Binding-site contacts:
Ligand atom C5 contacts residue ASN1869 of chain 1.B at 3.7 Å.
Ligand atom C1 contacts residue ASN1869 of chain 1.B at 1.4 Å.
Ligand atom N2 contacts residue ASN1869 of chain 1.B at 2.9 Å (h-bond).
Ligand atom C2 contacts residue ASN1869 of chain 1.B at 2.4 Å.
Ligand atom C7 contacts residue ASN1869 of chain 1.B at 3.2 Å.
Ligand atom C4 contacts residue ASN1869 of chain 1.B at 4.2 Å.
Ligand atom C3 contacts residue ASN1869 of chain 1.B at 3.8 Å.
Ligand atom O7 contacts residue ASN1869 of chain 1.B at 3.2 Å (h-bond).
Ligand atom O5 contacts residue ASN1869 of chain 1.B at 2.4 Å (h-bond).
Ligand atom C8 contacts residue ASN1869 of chain 1.B at 4.4 Å.

Sequence of chain 1.B:
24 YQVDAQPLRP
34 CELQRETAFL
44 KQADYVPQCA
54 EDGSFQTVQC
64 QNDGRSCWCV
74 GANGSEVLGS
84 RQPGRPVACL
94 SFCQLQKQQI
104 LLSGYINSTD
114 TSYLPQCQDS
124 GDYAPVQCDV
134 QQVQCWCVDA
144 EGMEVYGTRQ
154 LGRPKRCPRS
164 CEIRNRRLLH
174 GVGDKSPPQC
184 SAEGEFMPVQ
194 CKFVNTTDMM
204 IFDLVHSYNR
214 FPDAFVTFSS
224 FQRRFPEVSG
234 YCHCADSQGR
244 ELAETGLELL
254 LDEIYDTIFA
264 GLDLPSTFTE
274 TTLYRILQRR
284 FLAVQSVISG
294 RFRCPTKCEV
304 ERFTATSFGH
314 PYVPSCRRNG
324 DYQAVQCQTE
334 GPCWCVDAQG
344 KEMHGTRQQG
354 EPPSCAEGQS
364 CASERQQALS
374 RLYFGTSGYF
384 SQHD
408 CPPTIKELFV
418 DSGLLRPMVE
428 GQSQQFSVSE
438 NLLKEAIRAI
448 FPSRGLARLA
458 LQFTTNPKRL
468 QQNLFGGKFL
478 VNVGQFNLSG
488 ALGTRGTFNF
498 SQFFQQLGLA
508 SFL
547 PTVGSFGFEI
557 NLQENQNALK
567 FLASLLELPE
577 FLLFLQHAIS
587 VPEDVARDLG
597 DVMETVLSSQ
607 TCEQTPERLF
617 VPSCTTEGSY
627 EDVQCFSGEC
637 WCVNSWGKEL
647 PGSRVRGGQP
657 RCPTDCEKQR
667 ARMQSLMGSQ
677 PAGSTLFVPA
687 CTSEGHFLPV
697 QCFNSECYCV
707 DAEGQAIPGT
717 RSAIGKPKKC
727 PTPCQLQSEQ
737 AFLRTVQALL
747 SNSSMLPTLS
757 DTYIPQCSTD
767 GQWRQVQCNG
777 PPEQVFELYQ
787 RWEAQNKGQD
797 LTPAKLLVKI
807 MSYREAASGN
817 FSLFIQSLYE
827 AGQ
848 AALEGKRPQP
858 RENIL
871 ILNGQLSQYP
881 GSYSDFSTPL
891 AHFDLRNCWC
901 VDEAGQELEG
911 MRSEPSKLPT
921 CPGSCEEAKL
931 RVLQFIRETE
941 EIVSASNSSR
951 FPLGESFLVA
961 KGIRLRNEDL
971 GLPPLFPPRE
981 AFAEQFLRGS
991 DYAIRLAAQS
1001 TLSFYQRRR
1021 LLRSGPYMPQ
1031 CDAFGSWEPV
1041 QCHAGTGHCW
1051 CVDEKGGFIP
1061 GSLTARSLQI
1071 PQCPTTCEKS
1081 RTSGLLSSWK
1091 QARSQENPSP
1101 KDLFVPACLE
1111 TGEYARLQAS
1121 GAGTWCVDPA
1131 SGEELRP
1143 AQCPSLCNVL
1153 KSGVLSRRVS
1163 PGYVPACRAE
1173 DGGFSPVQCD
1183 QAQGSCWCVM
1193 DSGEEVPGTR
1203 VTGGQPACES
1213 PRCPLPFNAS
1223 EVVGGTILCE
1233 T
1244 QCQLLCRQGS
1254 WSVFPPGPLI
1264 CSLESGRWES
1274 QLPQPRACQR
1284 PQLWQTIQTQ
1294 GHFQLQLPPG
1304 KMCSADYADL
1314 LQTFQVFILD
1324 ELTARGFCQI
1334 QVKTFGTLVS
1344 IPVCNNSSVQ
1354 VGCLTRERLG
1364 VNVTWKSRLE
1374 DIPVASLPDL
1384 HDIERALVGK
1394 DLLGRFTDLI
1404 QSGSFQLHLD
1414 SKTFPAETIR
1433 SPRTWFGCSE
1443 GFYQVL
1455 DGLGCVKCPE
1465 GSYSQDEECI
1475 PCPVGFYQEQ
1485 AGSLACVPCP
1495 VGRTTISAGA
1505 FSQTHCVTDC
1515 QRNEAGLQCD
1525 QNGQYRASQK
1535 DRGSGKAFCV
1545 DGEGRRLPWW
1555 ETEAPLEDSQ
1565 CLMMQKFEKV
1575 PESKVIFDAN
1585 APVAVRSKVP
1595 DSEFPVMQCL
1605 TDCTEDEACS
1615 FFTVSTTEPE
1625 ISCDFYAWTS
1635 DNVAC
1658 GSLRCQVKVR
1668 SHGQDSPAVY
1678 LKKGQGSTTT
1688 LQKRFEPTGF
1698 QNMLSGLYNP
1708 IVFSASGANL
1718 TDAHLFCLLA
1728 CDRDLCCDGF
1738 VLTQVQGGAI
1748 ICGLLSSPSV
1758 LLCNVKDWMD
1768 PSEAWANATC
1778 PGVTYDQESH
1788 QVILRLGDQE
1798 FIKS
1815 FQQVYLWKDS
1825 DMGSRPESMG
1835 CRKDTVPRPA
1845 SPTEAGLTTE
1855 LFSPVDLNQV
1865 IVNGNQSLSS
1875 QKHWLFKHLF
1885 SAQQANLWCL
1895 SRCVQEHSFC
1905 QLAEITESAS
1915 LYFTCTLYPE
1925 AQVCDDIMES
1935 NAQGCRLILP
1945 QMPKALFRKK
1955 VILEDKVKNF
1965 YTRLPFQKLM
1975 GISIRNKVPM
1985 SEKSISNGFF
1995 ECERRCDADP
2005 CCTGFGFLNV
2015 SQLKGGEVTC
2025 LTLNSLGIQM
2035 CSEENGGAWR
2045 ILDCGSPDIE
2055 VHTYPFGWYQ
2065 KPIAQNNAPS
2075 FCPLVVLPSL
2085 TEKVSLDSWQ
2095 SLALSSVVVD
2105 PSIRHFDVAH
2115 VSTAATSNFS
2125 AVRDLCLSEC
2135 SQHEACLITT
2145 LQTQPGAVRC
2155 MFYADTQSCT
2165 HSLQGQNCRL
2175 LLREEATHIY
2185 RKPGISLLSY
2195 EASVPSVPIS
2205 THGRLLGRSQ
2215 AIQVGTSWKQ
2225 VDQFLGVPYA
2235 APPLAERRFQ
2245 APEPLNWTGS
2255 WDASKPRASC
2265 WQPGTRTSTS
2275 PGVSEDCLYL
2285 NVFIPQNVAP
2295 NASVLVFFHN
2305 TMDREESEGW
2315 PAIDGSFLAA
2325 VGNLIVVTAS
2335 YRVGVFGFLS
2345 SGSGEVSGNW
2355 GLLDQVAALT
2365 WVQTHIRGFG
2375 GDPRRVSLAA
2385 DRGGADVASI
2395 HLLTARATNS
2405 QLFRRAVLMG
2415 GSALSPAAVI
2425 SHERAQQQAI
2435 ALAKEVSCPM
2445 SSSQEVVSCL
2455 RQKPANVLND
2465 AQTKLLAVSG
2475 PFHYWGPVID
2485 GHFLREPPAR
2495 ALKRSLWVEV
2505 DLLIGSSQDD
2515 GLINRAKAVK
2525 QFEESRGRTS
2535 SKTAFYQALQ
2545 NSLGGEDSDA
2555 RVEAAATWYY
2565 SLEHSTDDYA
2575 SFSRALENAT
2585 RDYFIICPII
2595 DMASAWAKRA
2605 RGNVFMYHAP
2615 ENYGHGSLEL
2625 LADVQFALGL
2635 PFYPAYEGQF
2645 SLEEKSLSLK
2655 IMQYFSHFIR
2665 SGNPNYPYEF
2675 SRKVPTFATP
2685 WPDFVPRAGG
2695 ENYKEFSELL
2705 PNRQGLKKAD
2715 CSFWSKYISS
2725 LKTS

This small molecule binds to this protein.
Small molecule (SMILES): CC(=O)N[C@@H]1[C@@H](O)[C@H](O)[C@@H](CO)O[C@H]1O